Sequence of chain 2.B:
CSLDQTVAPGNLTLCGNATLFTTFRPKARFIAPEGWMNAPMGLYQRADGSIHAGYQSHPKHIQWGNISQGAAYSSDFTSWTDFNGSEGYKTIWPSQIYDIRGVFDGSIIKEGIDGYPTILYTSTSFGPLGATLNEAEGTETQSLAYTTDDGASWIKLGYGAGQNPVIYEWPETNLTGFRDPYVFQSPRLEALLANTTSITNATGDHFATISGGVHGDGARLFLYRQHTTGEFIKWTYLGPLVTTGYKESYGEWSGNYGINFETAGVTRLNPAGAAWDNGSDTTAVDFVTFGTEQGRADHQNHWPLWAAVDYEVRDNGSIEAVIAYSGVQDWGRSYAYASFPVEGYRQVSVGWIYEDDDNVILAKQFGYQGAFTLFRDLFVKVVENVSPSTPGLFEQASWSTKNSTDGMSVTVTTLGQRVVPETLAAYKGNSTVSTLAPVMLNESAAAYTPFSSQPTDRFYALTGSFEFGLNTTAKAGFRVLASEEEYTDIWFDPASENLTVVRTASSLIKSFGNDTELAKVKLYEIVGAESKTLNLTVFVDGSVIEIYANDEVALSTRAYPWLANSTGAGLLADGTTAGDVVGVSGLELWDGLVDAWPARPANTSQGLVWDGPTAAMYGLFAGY

A protein and the small-molecule ligand that binds it are described below.
Small molecule (SMILES): CC(=O)N[C@@H]1[C@@H](O)[C@H](O)[C@@H](CO)O[C@H]1O

Binding-site contacts:
Ligand atom O5 contacts residue ASN215 of chain 2.B at 2.3 Å (h-bond).
Ligand atom C2 contacts residue ASN215 of chain 2.B at 2.4 Å.
Ligand atom O7 contacts residue ASN215 of chain 2.B at 4.4 Å.
Ligand atom C7 contacts residue ASN215 of chain 2.B at 4.0 Å.
Ligand atom C1 contacts residue ASN215 of chain 2.B at 1.4 Å.
Ligand atom O3 contacts residue ASN175 of chain 2.B at 4.2 Å.
Ligand atom O7 contacts residue ASN175 of chain 2.B at 3.2 Å (h-bond).
Ligand atom C7 contacts residue ASN175 of chain 2.B at 4.3 Å.
Ligand atom N2 contacts residue ASN215 of chain 2.B at 3.0 Å (h-bond).
Ligand atom C5 contacts residue ASN215 of chain 2.B at 3.6 Å.
Ligand atom O5 contacts residue THR214 of chain 2.B at 4.3 Å.
Ligand atom C4 contacts residue ASN215 of chain 2.B at 4.2 Å.
Ligand atom O6 contacts residue THR214 of chain 2.B at 4.4 Å.
Ligand atom C3 contacts residue ASN215 of chain 2.B at 3.8 Å.